Binding-site contacts:
Ligand atom N21 contacts residue C2E1 of chain 3.D at 3.5 Å (h-bond).
Ligand atom O11 contacts residue GLY207 of chain 2.A at 3.0 Å (h-bond).
Ligand atom N7 contacts residue C2E1 of chain 3.D at 3.1 Å (h-bond).
Ligand atom N2 contacts residue GLU196 of chain 3.A at 2.7 Å (salt-bridge).
Ligand atom N1 contacts residue GLU196 of chain 3.A at 3.4 Å (salt-bridge).
Ligand atom C1' contacts residue SER199 of chain 3.A at 3.5 Å.
Ligand atom N71 contacts residue C2E1 of chain 3.D at 3.3 Å (h-bond).
Ligand atom C81 contacts residue ARG206 of chain 2.A at 3.0 Å.
Ligand atom N9 contacts residue SER199 of chain 3.A at 3.1 Å (h-bond).
Ligand atom O11 contacts residue ARG206 of chain 2.A at 3.3 Å.
Ligand atom N1 contacts residue ARG10 of chain 3.A at 3.3 Å.
Ligand atom O11 contacts residue LYS205 of chain 2.A at 2.6 Å (salt-bridge).
Ligand atom N3 contacts residue SER199 of chain 3.A at 2.6 Å (h-bond).
Ligand atom O4A contacts residue GLU204 of chain 2.A at 3.0 Å (salt-bridge).
Ligand atom C51 contacts residue C2E1 of chain 3.D at 3.5 Å.
Ligand atom C61 contacts residue C2E1 of chain 3.D at 3.1 Å.
Ligand atom O21 contacts residue ARG206 of chain 2.A at 3.2 Å.
Ligand atom N7 contacts residue ARG200 of chain 3.A at 3.2 Å.
Ligand atom O4' contacts residue HIS203 of chain 3.A at 3.1 Å (h-bond).
Ligand atom C8 contacts residue C2E1 of chain 3.D at 3.4 Å.
Ligand atom O5A contacts residue ARG206 of chain 2.A at 3.5 Å.
Ligand atom C81 contacts residue C2E1 of chain 3.D at 3.4 Å.
Ligand atom O5A contacts residue LYS205 of chain 2.A at 3.5 Å (salt-bridge).
Ligand atom C41 contacts residue C2E1 of chain 3.D at 3.6 Å.
Ligand atom O1P contacts residue ARG200 of chain 3.A at 3.5 Å (salt-bridge).
Ligand atom N11 contacts residue C2E1 of chain 3.D at 2.9 Å (h-bond).
Ligand atom O61 contacts residue C2E1 of chain 3.D at 2.9 Å (h-bond).
Ligand atom O11 contacts residue GLU202 of chain 2.A at 3.3 Å (salt-bridge).
Ligand atom N2 contacts residue SER199 of chain 3.A at 2.7 Å (h-bond).
Ligand atom N1 contacts residue SER199 of chain 3.A at 2.9 Å (h-bond).
Ligand atom C2 contacts residue GLU196 of chain 3.A at 3.5 Å.
Ligand atom C8 contacts residue SER199 of chain 3.A at 3.4 Å.
Ligand atom C4 contacts residue SER199 of chain 3.A at 3.2 Å.
Ligand atom O4A contacts residue LYS205 of chain 2.A at 3.4 Å.
Ligand atom C6 contacts residue SER199 of chain 3.A at 3.5 Å.
Ligand atom C1A contacts residue GLU204 of chain 2.A at 3.1 Å.
Ligand atom C2 contacts residue SER199 of chain 3.A at 2.4 Å.
Ligand atom P11 contacts residue ARG206 of chain 2.A at 3.5 Å.
Ligand atom O1P contacts residue C2E1 of chain 3.D at 3.0 Å (h-bond).
Ligand atom N71 contacts residue ARG206 of chain 2.A at 3.4 Å.

This small molecule binds to this protein.
Small molecule (SMILES): Nc1nc2c(ncn2[C@@H]2O[C@@H]3CO[P](=O)(O)O[C@H]4[C@@H](O)[C@H](n5cnc6c(=O)[nH]c(N)nc65)O[C@@H]4CO[P](=O)(O)O[C@H]3[C@H]2O)c(=O)[nH]1

Sequence of chain 2.A:
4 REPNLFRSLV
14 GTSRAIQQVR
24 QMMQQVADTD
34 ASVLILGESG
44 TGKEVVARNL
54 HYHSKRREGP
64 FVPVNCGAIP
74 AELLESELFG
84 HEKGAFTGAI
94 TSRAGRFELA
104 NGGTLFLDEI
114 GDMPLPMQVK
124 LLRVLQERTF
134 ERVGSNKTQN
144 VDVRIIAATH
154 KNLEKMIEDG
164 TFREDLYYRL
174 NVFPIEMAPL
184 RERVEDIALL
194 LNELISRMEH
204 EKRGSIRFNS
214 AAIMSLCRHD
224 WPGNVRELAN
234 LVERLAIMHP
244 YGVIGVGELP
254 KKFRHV

Sequence of chain 3.A:
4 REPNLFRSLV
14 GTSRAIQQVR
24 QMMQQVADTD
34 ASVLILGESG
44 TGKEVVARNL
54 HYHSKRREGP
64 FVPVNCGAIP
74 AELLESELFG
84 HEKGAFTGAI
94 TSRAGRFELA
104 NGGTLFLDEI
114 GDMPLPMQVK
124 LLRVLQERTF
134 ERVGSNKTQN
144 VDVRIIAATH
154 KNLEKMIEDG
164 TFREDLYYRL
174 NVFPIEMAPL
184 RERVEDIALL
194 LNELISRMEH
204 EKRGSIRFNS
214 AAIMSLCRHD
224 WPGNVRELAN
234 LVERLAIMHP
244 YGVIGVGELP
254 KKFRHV